Sequence of chain 1.E:
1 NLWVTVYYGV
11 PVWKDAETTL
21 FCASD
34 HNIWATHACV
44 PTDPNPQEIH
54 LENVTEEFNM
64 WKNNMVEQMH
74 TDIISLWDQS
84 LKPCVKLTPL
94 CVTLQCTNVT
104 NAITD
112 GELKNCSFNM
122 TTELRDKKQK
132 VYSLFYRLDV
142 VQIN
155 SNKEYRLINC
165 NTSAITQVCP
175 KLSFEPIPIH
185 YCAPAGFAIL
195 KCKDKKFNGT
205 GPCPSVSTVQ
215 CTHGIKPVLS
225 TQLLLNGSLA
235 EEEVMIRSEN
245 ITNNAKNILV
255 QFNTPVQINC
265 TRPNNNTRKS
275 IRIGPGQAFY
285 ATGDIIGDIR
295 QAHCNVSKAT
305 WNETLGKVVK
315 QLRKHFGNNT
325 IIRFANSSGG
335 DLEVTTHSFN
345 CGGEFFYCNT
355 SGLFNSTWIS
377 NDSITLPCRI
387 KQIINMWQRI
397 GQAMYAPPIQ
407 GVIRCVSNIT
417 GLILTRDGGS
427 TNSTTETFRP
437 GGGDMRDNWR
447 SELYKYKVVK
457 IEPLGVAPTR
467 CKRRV

A protein and the small-molecule ligand that binds it are described below.
Small molecule (SMILES): CC(=O)N[C@H]1[C@H](O[C@H]2[C@H](O)[C@@H](NC(C)=O)CO[C@@H]2CO)O[C@H](CO)[C@@H](O[C@@H]2O[C@H](CO)[C@@H](O)[C@H](O)[C@@H]2O)[C@@H]1O

Binding-site contacts:
Ligand atom C8 contacts residue PHE343 of chain 1.E at 4.2 Å (hydrophobic).
Ligand atom C7 contacts residue ASN230 of chain 1.E at 3.8 Å.
Ligand atom C5 contacts residue ASN230 of chain 1.E at 3.6 Å.
Ligand atom C8 contacts residue ASN344 of chain 1.E at 4.3 Å.
Ligand atom O7 contacts residue ASN344 of chain 1.E at 4.1 Å.
Ligand atom N2 contacts residue SER413 of chain 1.E at 3.7 Å.
Ligand atom C5 contacts residue VAL412 of chain 1.E at 3.9 Å (hydrophobic).
Ligand atom O5 contacts residue NAG1 of chain 1.BB at 4.1 Å.
Ligand atom O7 contacts residue ASN230 of chain 1.E at 4.1 Å.
Ligand atom C1 contacts residue SER413 of chain 1.E at 3.8 Å.
Ligand atom C6 contacts residue NAG1 of chain 1.BB at 3.7 Å.
Ligand atom O5 contacts residue CYS411 of chain 1.E at 4.2 Å.
Ligand atom C3 contacts residue VAL412 of chain 1.E at 3.6 Å (hydrophobic).
Ligand atom C4 contacts residue VAL412 of chain 1.E at 3.9 Å (hydrophobic).
Ligand atom C3 contacts residue ASN230 of chain 1.E at 3.7 Å.
Ligand atom C2 contacts residue SER413 of chain 1.E at 4.3 Å.
Ligand atom C3 contacts residue CYS411 of chain 1.E at 4.1 Å (hydrophobic).
Ligand atom C4 contacts residue ASN230 of chain 1.E at 4.2 Å.
Ligand atom O5 contacts residue ASN230 of chain 1.E at 2.2 Å (h-bond).
Ligand atom C1 contacts residue ASN230 of chain 1.E at 1.4 Å.
Ligand atom O4 contacts residue VAL412 of chain 1.E at 3.6 Å (h-bond).
Ligand atom C5 contacts residue NAG1 of chain 1.BB at 3.9 Å.
Ligand atom C8 contacts residue LEU229 of chain 1.E at 3.9 Å (hydrophobic).
Ligand atom C2 contacts residue ASN230 of chain 1.E at 2.4 Å.
Ligand atom O6 contacts residue GLY346 of chain 1.E at 3.8 Å.
Ligand atom C6 contacts residue GLY346 of chain 1.E at 4.0 Å.
Ligand atom C1 contacts residue VAL412 of chain 1.E at 4.4 Å (hydrophobic).
Ligand atom O3 contacts residue CYS411 of chain 1.E at 3.3 Å (h-bond).
Ligand atom C8 contacts residue VAL222 of chain 1.E at 4.5 Å (hydrophobic).
Ligand atom N2 contacts residue ASN230 of chain 1.E at 2.9 Å (h-bond).